The small molecule below binds the protein below.
Small molecule (SMILES): Cc1cc(CCCOc2c(C)cc(-c3noc(C(F)(F)F)n3)cc2C)on1

Sequence of chain 27.C:
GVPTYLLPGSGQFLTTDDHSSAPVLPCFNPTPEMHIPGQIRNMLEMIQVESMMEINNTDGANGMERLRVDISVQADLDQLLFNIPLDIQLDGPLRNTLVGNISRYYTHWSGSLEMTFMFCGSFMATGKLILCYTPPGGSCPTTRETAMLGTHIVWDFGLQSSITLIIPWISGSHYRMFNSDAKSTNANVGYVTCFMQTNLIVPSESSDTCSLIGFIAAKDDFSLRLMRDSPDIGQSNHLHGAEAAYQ

Sequence of chain 28.C:
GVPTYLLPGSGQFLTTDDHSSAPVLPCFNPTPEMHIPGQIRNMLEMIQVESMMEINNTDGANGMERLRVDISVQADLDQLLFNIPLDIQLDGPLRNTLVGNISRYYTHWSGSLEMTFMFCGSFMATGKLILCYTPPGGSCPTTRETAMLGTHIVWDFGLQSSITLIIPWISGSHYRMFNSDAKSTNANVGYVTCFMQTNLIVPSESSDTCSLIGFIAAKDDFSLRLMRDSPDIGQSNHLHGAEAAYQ

Sequence of chain 27.A:
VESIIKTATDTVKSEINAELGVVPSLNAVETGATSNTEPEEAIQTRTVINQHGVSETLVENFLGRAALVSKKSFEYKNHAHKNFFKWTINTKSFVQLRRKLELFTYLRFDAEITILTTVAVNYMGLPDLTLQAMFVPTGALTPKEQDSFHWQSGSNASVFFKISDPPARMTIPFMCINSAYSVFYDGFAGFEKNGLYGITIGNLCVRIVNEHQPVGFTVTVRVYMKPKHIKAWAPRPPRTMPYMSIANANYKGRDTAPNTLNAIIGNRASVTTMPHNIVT

Binding-site contacts:
Ligand atom C2B contacts residue ILE95 of chain 27.A at 3.8 Å (hydrophobic).
Ligand atom N1A contacts residue ILE119 of chain 27.A at 3.8 Å.
Ligand atom N2 contacts residue PHE115 of chain 27.A at 3.7 Å.
Ligand atom CM2 contacts residue PHE147 of chain 27.A at 3.8 Å (hydrophobic).
Ligand atom C4 contacts residue TYR193 of chain 27.A at 3.9 Å (hydrophobic).
Ligand atom C6B contacts residue ILE119 of chain 27.A at 3.8 Å (hydrophobic).
Ligand atom CM6 contacts residue ILE95 of chain 27.A at 3.9 Å (hydrophobic).
Ligand atom F3 contacts residue VAL24 of chain 27.C at 3.3 Å.
Ligand atom N3A contacts residue PHE147 of chain 27.A at 3.9 Å.
Ligand atom CM6 contacts residue ILE119 of chain 27.A at 4.0 Å (hydrophobic).
Ligand atom F2 contacts residue PHE147 of chain 27.A at 3.8 Å.
Ligand atom O1A contacts residue ILE121 of chain 27.A at 3.8 Å.
Ligand atom C1C contacts residue TYR193 of chain 27.A at 3.9 Å (hydrophobic).
Ligand atom CM2 contacts residue ILE95 of chain 27.A at 4.0 Å (hydrophobic).
Ligand atom O1A contacts residue LEU220 of chain 27.A at 3.4 Å.
Ligand atom F3 contacts residue ALA169 of chain 27.A at 3.7 Å.
Ligand atom CM6 contacts residue TRP93 of chain 27.A at 3.7 Å (hydrophobic).
Ligand atom F3 contacts residue PHE147 of chain 27.A at 3.5 Å.
Ligand atom F2 contacts residue ALA169 of chain 27.A at 3.6 Å.
Ligand atom N1A contacts residue LEU220 of chain 27.A at 3.3 Å.
Ligand atom N3A contacts residue ILE184 of chain 27.A at 3.9 Å.
Ligand atom O1 contacts residue PHE115 of chain 27.A at 3.4 Å.
Ligand atom C2B contacts residue ILE184 of chain 27.A at 3.8 Å (hydrophobic).
Ligand atom F2 contacts residue ALA145 of chain 27.A at 2.8 Å.
Ligand atom N2 contacts residue THR97 of chain 27.A at 3.8 Å.
Ligand atom CM2 contacts residue ILE217 of chain 27.A at 3.4 Å (hydrophobic).
Ligand atom F1 contacts residue MET182 of chain 27.A at 3.2 Å.
Ligand atom C5B contacts residue ILE119 of chain 27.A at 3.9 Å (hydrophobic).
Ligand atom C6B contacts residue ILE95 of chain 27.A at 4.0 Å (hydrophobic).
Ligand atom C2A contacts residue LEU220 of chain 27.A at 3.8 Å (hydrophobic).
Ligand atom C1B contacts residue ILE95 of chain 27.A at 3.6 Å (hydrophobic).
Ligand atom C4 contacts residue ILE217 of chain 27.A at 4.0 Å (hydrophobic).
Ligand atom F2 contacts residue VAL171 of chain 27.A at 3.9 Å.
Ligand atom C3A contacts residue LEU220 of chain 27.A at 4.0 Å (hydrophobic).
Ligand atom O1 contacts residue THR97 of chain 27.A at 3.8 Å.
Ligand atom O1B contacts residue ILE119 of chain 27.A at 3.9 Å.
Ligand atom C3B contacts residue ILE184 of chain 27.A at 3.5 Å (hydrophobic).
Ligand atom CM2 contacts residue ILE184 of chain 27.A at 3.8 Å (hydrophobic).
Ligand atom C5 contacts residue TYR193 of chain 27.A at 4.0 Å (hydrophobic).
Ligand atom F1 contacts residue VAL171 of chain 27.A at 3.8 Å.